The small molecule below binds the protein below.
Small molecule (SMILES): Nc1ncnc2c1ncn2[C@@H]1O[C@H](CO)[C@@H](O)[C@H]1O

Sequence of chain 1.A:
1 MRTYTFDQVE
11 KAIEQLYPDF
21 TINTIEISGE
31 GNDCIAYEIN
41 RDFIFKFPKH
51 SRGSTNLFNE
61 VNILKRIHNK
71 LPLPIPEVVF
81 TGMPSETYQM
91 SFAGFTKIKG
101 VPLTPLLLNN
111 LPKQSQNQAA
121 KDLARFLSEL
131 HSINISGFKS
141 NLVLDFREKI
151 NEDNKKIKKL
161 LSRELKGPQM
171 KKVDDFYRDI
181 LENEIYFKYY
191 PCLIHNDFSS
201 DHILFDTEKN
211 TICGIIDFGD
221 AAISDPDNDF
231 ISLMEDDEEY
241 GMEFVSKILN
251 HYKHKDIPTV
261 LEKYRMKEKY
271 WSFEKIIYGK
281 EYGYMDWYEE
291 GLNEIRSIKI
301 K

Binding-site contacts:
Ligand atom C2 contacts residue LYS97 of chain 1.A at 4.0 Å.
Ligand atom N3 contacts residue ILE216 of chain 1.A at 4.1 Å.
Ligand atom C4 contacts residue ILE44 of chain 1.A at 3.9 Å (hydrophobic).
Ligand atom C6 contacts residue ILE216 of chain 1.A at 3.9 Å (hydrophobic).
Ligand atom O5' contacts residue LYS46 of chain 1.A at 3.3 Å.
Ligand atom C2 contacts residue ILE98 of chain 1.A at 2.9 Å (hydrophobic).
Ligand atom N7 contacts residue ILE44 of chain 1.A at 3.7 Å.
Ligand atom N1 contacts residue LYS97 of chain 1.A at 3.8 Å.
Ligand atom O3' contacts residue ILE216 of chain 1.A at 3.9 Å.
Ligand atom C4 contacts residue ILE216 of chain 1.A at 3.9 Å (hydrophobic).
Ligand atom C5' contacts residue GLU30 of chain 1.A at 4.0 Å.
Ligand atom O3' contacts residue HIS202 of chain 1.A at 3.9 Å.
Ligand atom C5 contacts residue ILE44 of chain 1.A at 3.6 Å (hydrophobic).
Ligand atom C5' contacts residue ALA36 of chain 1.A at 4.1 Å (hydrophobic).
Ligand atom O5' contacts residue ASP217 of chain 1.A at 2.8 Å (salt-bridge).
Ligand atom N1 contacts residue ILE216 of chain 1.A at 4.1 Å.
Ligand atom O3' contacts residue ASP217 of chain 1.A at 2.6 Å (salt-bridge).
Ligand atom C1' contacts residue SER28 of chain 1.A at 3.6 Å.
Ligand atom N1 contacts residue ILE98 of chain 1.A at 2.9 Å (h-bond).
Ligand atom N1 contacts residue ILE44 of chain 1.A at 3.9 Å.
Ligand atom C6 contacts residue ILE98 of chain 1.A at 3.8 Å (hydrophobic).
Ligand atom O4' contacts residue ALA36 of chain 1.A at 3.5 Å.
Ligand atom N6 contacts residue THR96 of chain 1.A at 3.2 Å (h-bond).
Ligand atom O4' contacts residue GLY29 of chain 1.A at 3.9 Å.
Ligand atom C6 contacts residue ILE44 of chain 1.A at 3.6 Å (hydrophobic).
Ligand atom C2 contacts residue LEU204 of chain 1.A at 3.8 Å (hydrophobic).
Ligand atom N6 contacts residue ILE98 of chain 1.A at 4.0 Å.
Ligand atom C8 contacts residue ILE44 of chain 1.A at 3.9 Å (hydrophobic).
Ligand atom C5' contacts residue ASP217 of chain 1.A at 3.9 Å.
Ligand atom C3' contacts residue ILE216 of chain 1.A at 3.8 Å (hydrophobic).
Ligand atom N9 contacts residue ILE216 of chain 1.A at 3.9 Å.
Ligand atom N6 contacts residue ILE44 of chain 1.A at 4.0 Å.
Ligand atom C6 contacts residue THR96 of chain 1.A at 4.1 Å.
Ligand atom C2' contacts residue ILE216 of chain 1.A at 3.5 Å (hydrophobic).
Ligand atom N6 contacts residue PRO76 of chain 1.A at 3.5 Å.
Ligand atom C5 contacts residue ILE216 of chain 1.A at 4.1 Å (hydrophobic).
Ligand atom C3' contacts residue ASP217 of chain 1.A at 3.2 Å.
Ligand atom C4' contacts residue GLU30 of chain 1.A at 4.1 Å.
Ligand atom O4' contacts residue SER28 of chain 1.A at 3.6 Å (h-bond).
Ligand atom C8 contacts residue ASP217 of chain 1.A at 4.0 Å.